Sequence of chain 7.A:
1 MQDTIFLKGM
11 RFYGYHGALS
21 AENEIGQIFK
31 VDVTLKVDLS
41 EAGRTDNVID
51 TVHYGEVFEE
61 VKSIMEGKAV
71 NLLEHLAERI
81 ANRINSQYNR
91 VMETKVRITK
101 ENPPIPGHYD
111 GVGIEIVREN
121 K

Sequence of chain 6.A:
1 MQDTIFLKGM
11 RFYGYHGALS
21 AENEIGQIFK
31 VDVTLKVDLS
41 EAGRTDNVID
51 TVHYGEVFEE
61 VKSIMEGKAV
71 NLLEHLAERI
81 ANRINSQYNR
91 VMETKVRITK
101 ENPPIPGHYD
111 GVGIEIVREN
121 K

The small molecule below binds the protein below.
Small molecule (SMILES): Nc1nc(O)c2nn(-c3cccc(C(=O)O)c3)nc2n1

Sequence of chain 4.A:
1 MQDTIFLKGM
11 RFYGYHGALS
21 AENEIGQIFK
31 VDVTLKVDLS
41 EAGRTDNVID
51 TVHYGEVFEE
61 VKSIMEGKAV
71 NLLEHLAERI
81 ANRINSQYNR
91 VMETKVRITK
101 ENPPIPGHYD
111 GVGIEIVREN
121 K

Binding-site contacts:
Ligand atom O19 contacts residue HIS16 of chain 4.A at 2.9 Å (h-bond).
Ligand atom C15 contacts residue GLU66 of chain 4.A at 3.6 Å.
Ligand atom N1 contacts residue PRO106 of chain 6.A at 3.3 Å (h-bond).
Ligand atom C17 contacts residue GLU66 of chain 4.A at 3.4 Å.
Ligand atom C18 contacts residue GLU66 of chain 4.A at 3.8 Å.
Ligand atom O20 contacts residue GLY67 of chain 4.A at 2.4 Å (h-bond).
Ligand atom C10 contacts residue TYR13 of chain 4.A at 3.7 Å (hydrophobic).
Ligand atom C12 contacts residue TYR13 of chain 4.A at 3.6 Å (hydrophobic).
Ligand atom O19 contacts residue GLU66 of chain 4.A at 3.8 Å.
Ligand atom C17 contacts residue TYR13 of chain 4.A at 3.1 Å (hydrophobic).
Ligand atom C4 contacts residue GLU66 of chain 4.A at 3.5 Å.
Ligand atom C18 contacts residue HIS16 of chain 4.A at 3.6 Å.
Ligand atom N8 contacts residue TYR13 of chain 4.A at 3.4 Å (h-bond).
Ligand atom C6 contacts residue GLU66 of chain 4.A at 3.7 Å.
Ligand atom O20 contacts residue LYS68 of chain 4.A at 3.7 Å.
Ligand atom O19 contacts residue MET65 of chain 4.A at 2.7 Å (h-bond).
Ligand atom O20 contacts residue HIS16 of chain 4.A at 3.1 Å.
Ligand atom O20 contacts residue TYR15 of chain 4.A at 3.5 Å (h-bond).
Ligand atom N9 contacts residue TYR13 of chain 4.A at 3.1 Å (h-bond).
Ligand atom O19 contacts residue GLY67 of chain 4.A at 3.7 Å.
Ligand atom O19 contacts residue TYR15 of chain 4.A at 3.1 Å (h-bond).
Ligand atom O19 contacts residue GLY14 of chain 4.A at 2.7 Å.
Ligand atom C14 contacts residue GLU66 of chain 4.A at 3.8 Å.
Ligand atom N11 contacts residue TYR13 of chain 4.A at 3.8 Å.
Ligand atom O5 contacts residue GLU66 of chain 4.A at 2.7 Å (salt-bridge).
Ligand atom C16 contacts residue GLY67 of chain 4.A at 3.5 Å.
Ligand atom N11 contacts residue PRO106 of chain 6.A at 3.8 Å.
Ligand atom C18 contacts residue GLY67 of chain 4.A at 3.0 Å.
Ligand atom C15 contacts residue GLY67 of chain 4.A at 3.5 Å.
Ligand atom C18 contacts residue TYR15 of chain 4.A at 3.3 Å (hydrophobic).
Ligand atom C16 contacts residue GLU66 of chain 4.A at 3.4 Å.
Ligand atom N1 contacts residue GLY107 of chain 6.A at 3.6 Å.
Ligand atom C17 contacts residue TYR15 of chain 4.A at 3.8 Å (hydrophobic).
Ligand atom C16 contacts residue TYR15 of chain 4.A at 3.4 Å (hydrophobic).
Ligand atom C18 contacts residue MET65 of chain 4.A at 3.6 Å (hydrophobic).
Ligand atom N7 contacts residue GLU66 of chain 4.A at 3.3 Å.
Ligand atom C15 contacts residue TYR15 of chain 4.A at 3.6 Å (hydrophobic).
Ligand atom C18 contacts residue GLY14 of chain 4.A at 3.5 Å.
Ligand atom O20 contacts residue ALA69 of chain 4.A at 3.5 Å (h-bond).
Ligand atom C12 contacts residue GLU66 of chain 4.A at 3.6 Å.